Sequence of chain 1.JA:
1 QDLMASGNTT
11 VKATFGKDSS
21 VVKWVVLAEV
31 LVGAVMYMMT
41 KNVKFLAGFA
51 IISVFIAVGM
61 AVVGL

This protein binds this small molecule.
Small molecule (SMILES): CCOP(=O)(O)OC[C@H](O)CO

Sequence of chain 1.XA:
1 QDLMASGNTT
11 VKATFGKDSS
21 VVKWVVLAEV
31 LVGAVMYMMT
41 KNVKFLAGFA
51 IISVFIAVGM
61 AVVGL

Sequence of chain 1.YA:
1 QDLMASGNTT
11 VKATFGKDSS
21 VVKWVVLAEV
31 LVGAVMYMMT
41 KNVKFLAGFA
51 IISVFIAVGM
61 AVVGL

Binding-site contacts:
Ligand atom C2 contacts residue VAL32 of chain 1.XA at 4.2 Å (hydrophobic).
Ligand atom O2 contacts residue VAL32 of chain 1.XA at 3.3 Å.
Ligand atom C1 contacts residue VAL43 of chain 1.JA at 3.4 Å (hydrophobic).
Ligand atom O1 contacts residue VAL43 of chain 1.JA at 3.3 Å (h-bond).
Ligand atom O4 contacts residue MET38 of chain 1.YA at 4.2 Å.
Ligand atom O6 contacts residue LYS44 of chain 1.JA at 4.1 Å.
Ligand atom P1 contacts residue LYS44 of chain 1.JA at 4.1 Å.
Ligand atom P1 contacts residue MET38 of chain 1.YA at 4.0 Å.
Ligand atom O3 contacts residue VAL43 of chain 1.JA at 4.5 Å.
Ligand atom C3 contacts residue MET38 of chain 1.YA at 3.4 Å (hydrophobic).
Ligand atom O2 contacts residue MET38 of chain 1.YA at 2.9 Å (h-bond).
Ligand atom P1 contacts residue VAL32 of chain 1.XA at 4.5 Å.
Ligand atom O3 contacts residue MET38 of chain 1.YA at 4.0 Å.
Ligand atom O5 contacts residue MET39 of chain 1.YA at 3.0 Å (h-bond).
Ligand atom O1 contacts residue LYS44 of chain 1.JA at 3.9 Å.
Ligand atom O3 contacts residue LYS44 of chain 1.JA at 3.3 Å.
Ligand atom C1 contacts residue VAL35 of chain 1.XA at 4.4 Å (hydrophobic).
Ligand atom O3 contacts residue MET39 of chain 1.YA at 4.4 Å.
Ligand atom C2 contacts residue VAL43 of chain 1.JA at 4.0 Å (hydrophobic).
Ligand atom O2 contacts residue MET39 of chain 1.YA at 4.4 Å.
Ligand atom C3 contacts residue MET39 of chain 1.YA at 3.5 Å (hydrophobic).
Ligand atom O4 contacts residue MET39 of chain 1.YA at 3.5 Å (h-bond).
Ligand atom O5 contacts residue LYS44 of chain 1.JA at 4.5 Å.
Ligand atom O4 contacts residue LYS44 of chain 1.JA at 4.0 Å.
Ligand atom C4 contacts residue MET39 of chain 1.YA at 3.5 Å (hydrophobic).